Binding-site contacts:
Ligand atom C1 contacts residue SER286 of chain 3.A at 3.3 Å.
Ligand atom O10 contacts residue TRP321 of chain 3.A at 4.1 Å.
Ligand atom C10 contacts residue SER291 of chain 3.A at 4.1 Å.
Ligand atom O1B contacts residue ALA288 of chain 3.A at 3.8 Å.
Ligand atom O1A contacts residue SER286 of chain 3.A at 2.8 Å (h-bond).
Ligand atom C8 contacts residue TRP321 of chain 3.A at 4.0 Å (hydrophobic).
Ligand atom O1B contacts residue SER286 of chain 3.A at 3.1 Å (h-bond).
Ligand atom C4 contacts residue ASN318 of chain 3.A at 3.3 Å.
Ligand atom O1B contacts residue SER289 of chain 3.A at 3.3 Å (h-bond).
Ligand atom N5 contacts residue TRP321 of chain 3.A at 3.8 Å.
Ligand atom C10 contacts residue ASN318 of chain 3.A at 3.6 Å.
Ligand atom C4 contacts residue SER291 of chain 3.A at 3.8 Å.
Ligand atom C5 contacts residue ASN318 of chain 3.A at 4.0 Å.
Ligand atom C7 contacts residue SER289 of chain 3.A at 4.1 Å.
Ligand atom C11 contacts residue SER291 of chain 3.A at 3.7 Å.
Ligand atom C6 contacts residue SER289 of chain 3.A at 3.7 Å.
Ligand atom N5 contacts residue ASN318 of chain 3.A at 3.3 Å (h-bond).
Ligand atom C7 contacts residue TRP321 of chain 3.A at 3.4 Å (hydrophobic).
Ligand atom C5 contacts residue SER291 of chain 3.A at 4.0 Å.
Ligand atom C11 contacts residue ASP320 of chain 3.A at 3.5 Å.
Ligand atom C10 contacts residue THR319 of chain 3.A at 4.0 Å.
Ligand atom C11 contacts residue ASN318 of chain 3.A at 3.7 Å.
Ligand atom C11 contacts residue THR319 of chain 3.A at 3.4 Å.
Ligand atom C6 contacts residue SER291 of chain 3.A at 4.2 Å.
Ligand atom C9 contacts residue LYS352 of chain 3.A at 3.2 Å.
Ligand atom O10 contacts residue THR319 of chain 3.A at 4.0 Å.
Ligand atom O1A contacts residue ASN318 of chain 3.A at 3.9 Å.
Ligand atom O7 contacts residue TRP321 of chain 3.A at 4.0 Å.
Ligand atom O4 contacts residue THR319 of chain 3.A at 3.9 Å.
Ligand atom C1 contacts residue SER289 of chain 3.A at 4.0 Å.
Ligand atom N5 contacts residue SER291 of chain 3.A at 3.4 Å.
Ligand atom C8 contacts residue SER289 of chain 3.A at 3.6 Å.
Ligand atom C3 contacts residue ASN318 of chain 3.A at 3.9 Å.
Ligand atom O10 contacts residue ASN318 of chain 3.A at 4.3 Å.
Ligand atom C11 contacts residue TRP321 of chain 3.A at 3.5 Å (hydrophobic).
Ligand atom O9 contacts residue LYS352 of chain 3.A at 3.6 Å.
Ligand atom C10 contacts residue TRP321 of chain 3.A at 3.7 Å (hydrophobic).
Ligand atom O4 contacts residue ASN318 of chain 3.A at 2.8 Å (h-bond).
Ligand atom O9 contacts residue TRP321 of chain 3.A at 4.1 Å.
Ligand atom C8 contacts residue LYS352 of chain 3.A at 3.5 Å.

The protein below binds the small molecule below.
Small molecule (SMILES): CC(=O)N[C@@H]1[C@@H](O)[C@@H](F)[C@](F)(C(=O)O)O[C@H]1[C@H](O)CCO

Sequence of chain 3.A:
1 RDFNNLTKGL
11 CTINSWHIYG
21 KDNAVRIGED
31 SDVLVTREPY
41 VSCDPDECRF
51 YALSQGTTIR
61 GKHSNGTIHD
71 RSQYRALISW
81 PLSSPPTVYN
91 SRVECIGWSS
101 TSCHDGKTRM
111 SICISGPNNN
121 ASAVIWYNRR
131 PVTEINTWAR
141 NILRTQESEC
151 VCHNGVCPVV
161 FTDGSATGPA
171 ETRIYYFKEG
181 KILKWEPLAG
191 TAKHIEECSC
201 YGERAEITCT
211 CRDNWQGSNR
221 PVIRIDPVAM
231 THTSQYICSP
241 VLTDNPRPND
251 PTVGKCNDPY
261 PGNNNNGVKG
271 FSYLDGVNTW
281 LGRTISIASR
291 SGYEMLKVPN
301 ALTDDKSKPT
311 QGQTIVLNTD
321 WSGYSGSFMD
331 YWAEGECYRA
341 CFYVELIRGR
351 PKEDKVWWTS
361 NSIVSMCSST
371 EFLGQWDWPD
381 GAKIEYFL